Binding-site contacts:
Ligand atom CE3 contacts residue SER199 of chain 1.B at 3.9 Å.
Ligand atom CB contacts residue GLU72 of chain 1.C at 3.6 Å.
Ligand atom CG contacts residue GLU72 of chain 1.C at 3.5 Å.
Ligand atom CE3 contacts residue TYR198 of chain 1.B at 3.3 Å (hydrophobic).
Ligand atom CA contacts residue GLU205 of chain 1.B at 3.9 Å.
Ligand atom CG2 contacts residue GLU205 of chain 1.B at 3.2 Å.
Ligand atom CB contacts residue GLU205 of chain 1.B at 3.2 Å.
Ligand atom CE3 contacts residue PRO112 of chain 1.C at 3.9 Å (hydrophobic).
Ligand atom CZ2 contacts residue ARG177 of chain 1.C at 3.8 Å.
Ligand atom CG contacts residue GLY197 of chain 1.B at 3.5 Å.
Ligand atom CE2 contacts residue SER199 of chain 1.B at 4.0 Å.
Ligand atom CE3 contacts residue ILE75 of chain 1.C at 3.8 Å (hydrophobic).
Ligand atom CD2 contacts residue SER199 of chain 1.B at 3.6 Å.
Ligand atom CH2 contacts residue ARG177 of chain 1.C at 3.9 Å.
Ligand atom CA contacts residue GLU72 of chain 1.C at 3.8 Å.
Ligand atom CZ3 contacts residue THR194 of chain 1.B at 3.8 Å.
Ligand atom O contacts residue GLN246 of chain 1.B at 3.3 Å (h-bond).
Ligand atom CA contacts residue GLN246 of chain 1.B at 3.7 Å.
Ligand atom CG2 contacts residue ILE287 of chain 1.D at 3.9 Å (hydrophobic).
Ligand atom CG contacts residue SER199 of chain 1.B at 3.9 Å.
Ligand atom O contacts residue SER199 of chain 1.B at 3.6 Å.
Ligand atom CE2 contacts residue ILE75 of chain 1.C at 3.6 Å (hydrophobic).
Ligand atom O1 contacts residue GLY197 of chain 1.B at 2.7 Å (h-bond).
Ligand atom CA contacts residue SER199 of chain 1.B at 3.6 Å.
Ligand atom CD2 contacts residue ILE75 of chain 1.C at 3.6 Å (hydrophobic).
Ligand atom CD contacts residue GLU72 of chain 1.C at 3.8 Å.
Ligand atom CZ3 contacts residue TYR198 of chain 1.B at 3.6 Å (hydrophobic).
Ligand atom N contacts residue GLU72 of chain 1.C at 3.0 Å (salt-bridge).
Ligand atom CD1 contacts residue GLY197 of chain 1.B at 3.8 Å.
Ligand atom CZ2 contacts residue ILE75 of chain 1.C at 3.8 Å (hydrophobic).
Ligand atom CZ3 contacts residue PRO112 of chain 1.C at 3.6 Å (hydrophobic).
Ligand atom CA contacts residue GLY197 of chain 1.B at 3.8 Å.
Ligand atom CB contacts residue GLU72 of chain 1.C at 3.5 Å.
Ligand atom CB contacts residue ILE75 of chain 1.C at 3.8 Å (hydrophobic).
Ligand atom O contacts residue TYR198 of chain 1.B at 3.9 Å.
Ligand atom CB contacts residue TYR198 of chain 1.B at 3.6 Å (hydrophobic).
Ligand atom CB contacts residue GLY197 of chain 1.B at 3.5 Å.
Ligand atom N contacts residue GLY197 of chain 1.B at 3.1 Å (h-bond).
Ligand atom CB contacts residue TYR198 of chain 1.B at 3.9 Å (hydrophobic).
Ligand atom OG1 contacts residue ARG290 of chain 1.D at 3.4 Å (salt-bridge).

The small molecule below binds the protein below.
Small molecule (SMILES): C[C@@H]1NC(=O)[C@H](C[C@@](C)(O)CO)NC(=O)[C@@H]2CC3=C(N=C4C=CC=CC43)SC[C@H](NC(=O)[C@@H]([C@H](C)O)NC1=O)C(=O)N1C[C@H](O)C[C@H]1C(=O)N[C@@H](C)C(=O)N2

Sequence of chain 1.D:
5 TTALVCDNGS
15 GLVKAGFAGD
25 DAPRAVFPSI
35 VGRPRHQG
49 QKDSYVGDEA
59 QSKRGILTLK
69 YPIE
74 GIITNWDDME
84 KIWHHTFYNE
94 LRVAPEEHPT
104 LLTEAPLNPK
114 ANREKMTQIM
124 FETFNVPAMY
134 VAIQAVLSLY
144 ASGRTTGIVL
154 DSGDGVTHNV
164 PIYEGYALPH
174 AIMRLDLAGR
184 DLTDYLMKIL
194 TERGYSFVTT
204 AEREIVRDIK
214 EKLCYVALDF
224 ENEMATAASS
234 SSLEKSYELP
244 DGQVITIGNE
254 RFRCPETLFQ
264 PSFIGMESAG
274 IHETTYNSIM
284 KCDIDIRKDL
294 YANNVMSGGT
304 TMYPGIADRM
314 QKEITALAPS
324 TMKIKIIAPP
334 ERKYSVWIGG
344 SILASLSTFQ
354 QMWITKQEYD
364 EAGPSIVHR

Sequence of chain 1.B:
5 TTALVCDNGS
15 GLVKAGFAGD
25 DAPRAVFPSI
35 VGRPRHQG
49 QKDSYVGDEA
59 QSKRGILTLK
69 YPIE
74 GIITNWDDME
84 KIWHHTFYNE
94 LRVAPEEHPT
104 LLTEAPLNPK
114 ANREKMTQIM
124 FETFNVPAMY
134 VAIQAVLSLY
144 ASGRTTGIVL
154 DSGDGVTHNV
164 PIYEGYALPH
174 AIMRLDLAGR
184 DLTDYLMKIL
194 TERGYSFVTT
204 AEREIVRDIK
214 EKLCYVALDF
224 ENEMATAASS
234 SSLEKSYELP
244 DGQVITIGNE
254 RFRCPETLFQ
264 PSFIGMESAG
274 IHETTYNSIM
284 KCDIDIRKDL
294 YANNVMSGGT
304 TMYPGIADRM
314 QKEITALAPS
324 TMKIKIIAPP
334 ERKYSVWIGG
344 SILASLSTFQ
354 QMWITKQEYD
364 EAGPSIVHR

Sequence of chain 1.C:
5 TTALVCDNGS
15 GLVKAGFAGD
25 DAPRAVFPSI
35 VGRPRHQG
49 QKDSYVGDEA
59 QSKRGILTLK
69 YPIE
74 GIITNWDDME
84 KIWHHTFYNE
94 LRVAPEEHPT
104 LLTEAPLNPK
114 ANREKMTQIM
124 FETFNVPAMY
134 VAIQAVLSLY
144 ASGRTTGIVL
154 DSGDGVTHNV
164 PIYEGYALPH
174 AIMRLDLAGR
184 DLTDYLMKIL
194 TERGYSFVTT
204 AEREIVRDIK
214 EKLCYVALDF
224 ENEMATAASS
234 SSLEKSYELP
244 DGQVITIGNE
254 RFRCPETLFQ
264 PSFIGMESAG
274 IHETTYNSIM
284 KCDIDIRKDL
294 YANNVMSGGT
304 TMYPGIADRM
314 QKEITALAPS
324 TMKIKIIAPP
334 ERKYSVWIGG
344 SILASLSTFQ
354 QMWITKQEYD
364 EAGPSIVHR